The small molecule below binds the protein below.
Small molecule (SMILES): CCN(CC)CCc1cc(F)c(F)c(CCc2cc(C)cc(N)n2)c1

Sequence of chain 1.D:
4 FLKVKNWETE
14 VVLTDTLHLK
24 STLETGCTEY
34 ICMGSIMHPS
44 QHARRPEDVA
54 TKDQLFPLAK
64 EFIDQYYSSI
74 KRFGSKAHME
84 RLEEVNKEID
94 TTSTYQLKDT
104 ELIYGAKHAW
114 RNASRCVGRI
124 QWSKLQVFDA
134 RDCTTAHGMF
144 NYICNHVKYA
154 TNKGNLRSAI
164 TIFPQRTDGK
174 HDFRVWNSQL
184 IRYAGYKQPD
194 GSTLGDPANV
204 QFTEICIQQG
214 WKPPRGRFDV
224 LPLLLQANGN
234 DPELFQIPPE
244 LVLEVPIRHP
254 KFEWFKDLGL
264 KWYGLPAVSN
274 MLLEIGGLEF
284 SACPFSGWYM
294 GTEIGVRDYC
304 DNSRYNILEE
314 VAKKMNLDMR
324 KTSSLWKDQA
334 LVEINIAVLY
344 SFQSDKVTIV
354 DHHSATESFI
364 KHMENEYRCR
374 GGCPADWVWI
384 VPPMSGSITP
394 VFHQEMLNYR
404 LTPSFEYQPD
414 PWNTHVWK

Binding-site contacts:
Ligand atom C21 contacts residue H4B1 of chain 1.U at 3.4 Å.
Ligand atom C12 contacts residue HEM1 of chain 1.T at 3.6 Å.
Ligand atom N02 contacts residue PRO269 of chain 1.D at 3.6 Å.
Ligand atom N02 contacts residue TRP291 of chain 1.D at 2.8 Å (h-bond).
Ligand atom C04 contacts residue HEM1 of chain 1.T at 3.8 Å.
Ligand atom N02 contacts residue GLU296 of chain 1.D at 2.7 Å (salt-bridge).
Ligand atom F15 contacts residue TYR292 of chain 1.D at 3.7 Å.
Ligand atom C06 contacts residue GLU296 of chain 1.D at 3.6 Å.
Ligand atom C14 contacts residue GLN182 of chain 1.D at 3.5 Å.
Ligand atom C02 contacts residue PRO269 of chain 1.D at 3.7 Å (hydrophobic).
Ligand atom C13 contacts residue GLN182 of chain 1.D at 4.0 Å.
Ligand atom C08 contacts residue VAL271 of chain 1.D at 3.4 Å (hydrophobic).
Ligand atom C06 contacts residue VAL271 of chain 1.D at 3.9 Å (hydrophobic).
Ligand atom F16 contacts residue TYR292 of chain 1.D at 3.9 Å.
Ligand atom C05 contacts residue VAL271 of chain 1.D at 3.4 Å (hydrophobic).
Ligand atom N01 contacts residue HEM1 of chain 1.T at 4.1 Å.
Ligand atom C08 contacts residue GLU296 of chain 1.D at 4.0 Å.
Ligand atom C09 contacts residue HEM1 of chain 1.T at 3.8 Å.
Ligand atom C07 contacts residue GLY290 of chain 1.D at 3.8 Å.
Ligand atom C03 contacts residue TRP291 of chain 1.D at 3.9 Å (hydrophobic).
Ligand atom C02 contacts residue HEM1 of chain 1.T at 3.7 Å.
Ligand atom N01 contacts residue PRO269 of chain 1.D at 4.0 Å.
Ligand atom C15 contacts residue GLN182 of chain 1.D at 3.4 Å.
Ligand atom N02 contacts residue TYR292 of chain 1.D at 3.7 Å.
Ligand atom F15 contacts residue TYR266 of chain 1.D at 3.1 Å.
Ligand atom C07 contacts residue SER289 of chain 1.D at 3.9 Å.
Ligand atom F16 contacts residue PRO269 of chain 1.D at 3.2 Å.
Ligand atom C21 contacts residue TRP382 of chain 1.D at 3.4 Å (hydrophobic).
Ligand atom F15 contacts residue GLN182 of chain 1.D at 3.1 Å.
Ligand atom N02 contacts residue HEM1 of chain 1.T at 3.5 Å.
Ligand atom C02 contacts residue TRP291 of chain 1.D at 3.8 Å (hydrophobic).
Ligand atom C03 contacts residue PRO269 of chain 1.D at 3.8 Å (hydrophobic).
Ligand atom C03 contacts residue HEM1 of chain 1.T at 3.3 Å.
Ligand atom C07 contacts residue PHE288 of chain 1.D at 3.5 Å (hydrophobic).
Ligand atom C07 contacts residue HEM1 of chain 1.T at 3.2 Å.
Ligand atom N01 contacts residue GLU296 of chain 1.D at 2.6 Å (salt-bridge).
Ligand atom N02 contacts residue MET293 of chain 1.D at 4.1 Å.
Ligand atom C09 contacts residue GLU296 of chain 1.D at 3.1 Å.
Ligand atom C02 contacts residue GLU296 of chain 1.D at 3.3 Å.
Ligand atom C16 contacts residue GLN182 of chain 1.D at 3.9 Å.